Binding-site contacts:
Ligand atom N2 contacts residue ASN204 of chain 44.B at 2.6 Å (h-bond).
Ligand atom O6 contacts residue GLN15 of chain 44.B at 2.5 Å (h-bond).
Ligand atom O1G contacts residue THR143 of chain 44.B at 3.4 Å.
Ligand atom O2G contacts residue ASN99 of chain 44.B at 2.9 Å (h-bond).
Ligand atom N1 contacts residue ASN226 of chain 44.B at 2.7 Å (h-bond).
Ligand atom C4' contacts residue SER138 of chain 44.B at 3.2 Å.
Ligand atom O2B contacts residue GLY10 of chain 44.B at 3.2 Å.
Ligand atom N1 contacts residue TYR222 of chain 44.B at 3.2 Å.
Ligand atom O3G contacts residue MG1 of chain 44.F at 2.5 Å.
Ligand atom O6 contacts residue ASN226 of chain 44.B at 3.1 Å (h-bond).
Ligand atom N2 contacts residue ASN226 of chain 44.B at 2.9 Å (h-bond).
Ligand atom O1B contacts residue GLY10 of chain 44.B at 3.7 Å.
Ligand atom O2B contacts residue THR143 of chain 44.B at 2.7 Å (h-bond).
Ligand atom O1A contacts residue GLN11 of chain 44.B at 3.1 Å.
Ligand atom O1G contacts residue ALA97 of chain 44.B at 3.0 Å (h-bond).
Ligand atom O2G contacts residue GLY142 of chain 44.B at 3.0 Å (h-bond).
Ligand atom O2A contacts residue GLN11 of chain 44.B at 3.5 Å (h-bond).
Ligand atom C2 contacts residue ASN226 of chain 44.B at 3.6 Å.
Ligand atom O4' contacts residue SER138 of chain 44.B at 3.3 Å (h-bond).
Ligand atom N3 contacts residue ASN204 of chain 44.B at 3.0 Å (h-bond).
Ligand atom O6 contacts residue TYR222 of chain 44.B at 3.8 Å.
Ligand atom O2A contacts residue CYS12 of chain 44.B at 3.3 Å (h-bond).
Ligand atom PB contacts residue THR143 of chain 44.B at 3.3 Å.
Ligand atom O2B contacts residue GLY144 of chain 44.B at 2.7 Å (h-bond).
Ligand atom C6 contacts residue TYR222 of chain 44.B at 3.7 Å (hydrophobic).
Ligand atom O3B contacts residue THR143 of chain 44.B at 3.1 Å (h-bond).
Ligand atom O3B contacts residue MG1 of chain 44.F at 3.8 Å.
Ligand atom N3 contacts residue VAL169 of chain 44.B at 3.8 Å.
Ligand atom PG contacts residue MG1 of chain 44.F at 3.5 Å.
Ligand atom C6 contacts residue ASN226 of chain 44.B at 3.3 Å.
Ligand atom O3' contacts residue GLU181 of chain 44.B at 3.3 Å (salt-bridge).
Ligand atom C2 contacts residue ASN204 of chain 44.B at 3.4 Å.
Ligand atom PG contacts residue GLY142 of chain 44.B at 3.9 Å.
Ligand atom C2 contacts residue TYR222 of chain 44.B at 3.5 Å (hydrophobic).
Ligand atom O1B contacts residue GLN11 of chain 44.B at 3.2 Å (h-bond).
Ligand atom O1B contacts residue MG1 of chain 44.F at 2.4 Å.
Ligand atom C6 contacts residue GLN15 of chain 44.B at 3.6 Å.
Ligand atom PB contacts residue GLY10 of chain 44.B at 3.9 Å.
Ligand atom O3B contacts residue GLY142 of chain 44.B at 3.5 Å (h-bond).
Ligand atom PB contacts residue MG1 of chain 44.F at 3.7 Å.

The protein below binds the small molecule below.
Small molecule (SMILES): Nc1nc2c(ncn2[C@@H]2O[C@H](CO[P](=O)(O)C[P](=O)(O)OP(=O)(O)O)[C@@H](O)[C@H]2O)c(=O)[nH]1

Sequence of chain 44.B:
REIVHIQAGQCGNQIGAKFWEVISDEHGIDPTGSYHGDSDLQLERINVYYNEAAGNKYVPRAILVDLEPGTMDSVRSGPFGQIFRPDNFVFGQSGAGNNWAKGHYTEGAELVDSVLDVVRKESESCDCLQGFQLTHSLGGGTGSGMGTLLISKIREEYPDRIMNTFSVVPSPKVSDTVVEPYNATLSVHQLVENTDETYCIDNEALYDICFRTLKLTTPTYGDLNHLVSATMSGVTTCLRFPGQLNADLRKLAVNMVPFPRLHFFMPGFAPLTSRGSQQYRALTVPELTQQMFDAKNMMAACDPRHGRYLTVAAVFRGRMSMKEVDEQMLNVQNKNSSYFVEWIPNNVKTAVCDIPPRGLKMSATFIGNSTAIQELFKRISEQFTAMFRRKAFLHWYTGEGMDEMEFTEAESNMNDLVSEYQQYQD